Sequence of chain 1.G:
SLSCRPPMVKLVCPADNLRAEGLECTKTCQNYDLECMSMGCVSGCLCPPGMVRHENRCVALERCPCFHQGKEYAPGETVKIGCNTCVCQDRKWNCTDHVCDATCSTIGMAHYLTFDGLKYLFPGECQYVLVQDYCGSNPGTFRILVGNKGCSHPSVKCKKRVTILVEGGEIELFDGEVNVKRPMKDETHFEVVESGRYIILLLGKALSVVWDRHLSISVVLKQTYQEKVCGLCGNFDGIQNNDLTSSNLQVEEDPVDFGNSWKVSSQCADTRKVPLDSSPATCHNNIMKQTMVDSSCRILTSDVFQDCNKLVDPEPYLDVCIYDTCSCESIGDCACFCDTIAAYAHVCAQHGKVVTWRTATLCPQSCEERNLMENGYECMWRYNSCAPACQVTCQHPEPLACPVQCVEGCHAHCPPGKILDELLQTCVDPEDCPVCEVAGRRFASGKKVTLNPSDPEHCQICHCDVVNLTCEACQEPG

The protein below binds the small molecule below.
Small molecule (SMILES): CC(=O)N[C@@H]1[C@@H](O)[C@H](O)[C@@H](CO)O[C@H]1O

Binding-site contacts:
Ligand atom O5 contacts residue THR470 of chain 1.G at 3.5 Å.
Ligand atom O5 contacts residue ASN468 of chain 1.G at 2.3 Å (h-bond).
Ligand atom C1 contacts residue ASP465 of chain 1.G at 4.2 Å.
Ligand atom O7 contacts residue ASP465 of chain 1.G at 3.5 Å.
Ligand atom C1 contacts residue ASN468 of chain 1.G at 1.4 Å.
Ligand atom C5 contacts residue THR470 of chain 1.G at 4.0 Å.
Ligand atom O6 contacts residue GLU472 of chain 1.G at 3.9 Å.
Ligand atom C7 contacts residue ASN468 of chain 1.G at 3.4 Å.
Ligand atom C3 contacts residue ASN468 of chain 1.G at 3.8 Å.
Ligand atom O7 contacts residue VAL466 of chain 1.G at 3.9 Å.
Ligand atom C1 contacts residue THR470 of chain 1.G at 3.6 Å.
Ligand atom N2 contacts residue ASN468 of chain 1.G at 3.0 Å (h-bond).
Ligand atom C8 contacts residue ASN468 of chain 1.G at 4.2 Å.
Ligand atom C2 contacts residue ASN468 of chain 1.G at 2.5 Å.
Ligand atom C6 contacts residue THR470 of chain 1.G at 3.9 Å.
Ligand atom C7 contacts residue VAL466 of chain 1.G at 4.2 Å (hydrophobic).
Ligand atom C5 contacts residue ASN468 of chain 1.G at 3.6 Å.
Ligand atom C4 contacts residue ASN468 of chain 1.G at 4.2 Å.
Ligand atom O6 contacts residue THR470 of chain 1.G at 2.8 Å (h-bond).
Ligand atom O7 contacts residue ASN468 of chain 1.G at 3.3 Å (h-bond).
Ligand atom C6 contacts residue GLU472 of chain 1.G at 4.3 Å.
Ligand atom O5 contacts residue ASP465 of chain 1.G at 4.1 Å.
Ligand atom C8 contacts residue VAL466 of chain 1.G at 3.6 Å (hydrophobic).
Ligand atom C2 contacts residue ASP465 of chain 1.G at 4.1 Å.